Binding-site contacts:
Ligand atom C4 contacts residue ASN327 of chain 1.E at 4.2 Å.
Ligand atom C7 contacts residue VAL325 of chain 1.E at 3.6 Å (hydrophobic).
Ligand atom O7 contacts residue THR434 of chain 1.E at 4.3 Å.
Ligand atom C3 contacts residue ASN327 of chain 1.E at 3.8 Å.
Ligand atom O5 contacts residue ASN327 of chain 1.E at 2.3 Å (h-bond).
Ligand atom O5 contacts residue ARG436 of chain 1.E at 3.1 Å (salt-bridge).
Ligand atom C2 contacts residue ASN327 of chain 1.E at 2.5 Å.
Ligand atom C5 contacts residue ASN327 of chain 1.E at 3.6 Å.
Ligand atom C5 contacts residue ARG436 of chain 1.E at 4.3 Å.
Ligand atom O7 contacts residue VAL325 of chain 1.E at 3.1 Å.
Ligand atom C1 contacts residue ARG436 of chain 1.E at 3.8 Å.
Ligand atom C1 contacts residue ASN327 of chain 1.E at 1.4 Å.
Ligand atom O7 contacts residue PHE326 of chain 1.E at 4.3 Å.
Ligand atom C8 contacts residue ASN327 of chain 1.E at 4.4 Å.
Ligand atom C6 contacts residue ARG436 of chain 1.E at 4.2 Å.
Ligand atom N2 contacts residue ASN327 of chain 1.E at 3.0 Å (h-bond).
Ligand atom O6 contacts residue ARG436 of chain 1.E at 3.9 Å.
Ligand atom C8 contacts residue PHE326 of chain 1.E at 4.1 Å (hydrophobic).
Ligand atom C7 contacts residue ASN327 of chain 1.E at 3.1 Å.
Ligand atom O7 contacts residue ASN327 of chain 1.E at 2.7 Å (h-bond).
Ligand atom C8 contacts residue VAL325 of chain 1.E at 3.7 Å (hydrophobic).
Ligand atom C8 contacts residue THR359 of chain 1.E at 3.4 Å.

Sequence of chain 1.E:
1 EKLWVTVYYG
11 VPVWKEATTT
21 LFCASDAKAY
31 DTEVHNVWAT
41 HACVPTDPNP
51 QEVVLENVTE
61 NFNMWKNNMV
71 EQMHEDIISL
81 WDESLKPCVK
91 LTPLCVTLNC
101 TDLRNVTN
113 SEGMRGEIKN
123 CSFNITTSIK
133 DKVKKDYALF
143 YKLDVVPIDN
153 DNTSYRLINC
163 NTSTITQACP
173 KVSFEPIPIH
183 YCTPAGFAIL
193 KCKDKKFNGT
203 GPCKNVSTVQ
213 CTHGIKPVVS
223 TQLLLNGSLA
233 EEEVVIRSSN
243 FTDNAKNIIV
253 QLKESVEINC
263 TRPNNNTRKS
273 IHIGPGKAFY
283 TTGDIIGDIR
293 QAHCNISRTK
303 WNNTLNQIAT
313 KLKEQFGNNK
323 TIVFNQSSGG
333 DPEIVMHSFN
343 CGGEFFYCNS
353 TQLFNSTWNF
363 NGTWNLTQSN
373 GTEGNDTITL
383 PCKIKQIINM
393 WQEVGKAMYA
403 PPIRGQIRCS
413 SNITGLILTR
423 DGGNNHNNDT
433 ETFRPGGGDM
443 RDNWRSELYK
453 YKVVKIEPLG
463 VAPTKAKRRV

The small molecule below binds the protein below.
Small molecule (SMILES): CC(=O)N[C@H]1[C@H](O[C@H]2[C@H](O)[C@@H](NC(C)=O)CO[C@@H]2CO)O[C@H](CO)[C@@H](O)[C@@H]1O